Sequence of chain 3.A:
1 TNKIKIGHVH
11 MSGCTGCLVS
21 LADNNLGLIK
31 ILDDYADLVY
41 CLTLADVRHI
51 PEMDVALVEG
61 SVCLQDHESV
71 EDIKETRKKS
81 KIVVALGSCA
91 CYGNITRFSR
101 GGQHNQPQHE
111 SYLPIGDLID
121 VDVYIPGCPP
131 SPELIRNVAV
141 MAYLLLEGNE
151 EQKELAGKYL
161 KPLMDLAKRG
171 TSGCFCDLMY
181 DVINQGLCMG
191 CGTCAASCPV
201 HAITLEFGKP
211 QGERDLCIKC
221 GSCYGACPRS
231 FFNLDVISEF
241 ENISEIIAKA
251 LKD

Binding-site contacts:
Ligand atom O5 contacts residue GLN117 of chain 3.C at 4.2 Å.
Ligand atom C2 contacts residue SER244 of chain 3.A at 4.5 Å.
Ligand atom C3 contacts residue SER244 of chain 3.A at 3.7 Å.
Ligand atom C1 contacts residue ILE247 of chain 3.A at 4.2 Å (hydrophobic).
Ligand atom C2 contacts residue ARG136 of chain 3.A at 3.0 Å.
Ligand atom C2 contacts residue GLN117 of chain 3.C at 4.3 Å.
Ligand atom C1 contacts residue GLN117 of chain 3.C at 3.3 Å.
Ligand atom O6 contacts residue SER244 of chain 3.A at 3.6 Å.
Ligand atom C1 contacts residue SER244 of chain 3.A at 4.1 Å.
Ligand atom O5 contacts residue PRO127 of chain 3.C at 3.6 Å.
Ligand atom O5 contacts residue ARG136 of chain 3.A at 2.6 Å (salt-bridge).
Ligand atom C4 contacts residue ARG136 of chain 3.A at 4.4 Å.
Ligand atom C3 contacts residue ARG136 of chain 3.A at 4.4 Å.
Ligand atom C1 contacts residue LEU118 of chain 3.C at 4.2 Å (hydrophobic).
Ligand atom O6 contacts residue PRO127 of chain 3.C at 4.1 Å.
Ligand atom C1 contacts residue ASN137 of chain 3.A at 4.0 Å.
Ligand atom O6 contacts residue GLN117 of chain 3.C at 4.5 Å.
Ligand atom C4 contacts residue SER244 of chain 3.A at 4.5 Å.
Ligand atom C1 contacts residue ARG136 of chain 3.A at 3.7 Å.

Sequence of chain 3.C:
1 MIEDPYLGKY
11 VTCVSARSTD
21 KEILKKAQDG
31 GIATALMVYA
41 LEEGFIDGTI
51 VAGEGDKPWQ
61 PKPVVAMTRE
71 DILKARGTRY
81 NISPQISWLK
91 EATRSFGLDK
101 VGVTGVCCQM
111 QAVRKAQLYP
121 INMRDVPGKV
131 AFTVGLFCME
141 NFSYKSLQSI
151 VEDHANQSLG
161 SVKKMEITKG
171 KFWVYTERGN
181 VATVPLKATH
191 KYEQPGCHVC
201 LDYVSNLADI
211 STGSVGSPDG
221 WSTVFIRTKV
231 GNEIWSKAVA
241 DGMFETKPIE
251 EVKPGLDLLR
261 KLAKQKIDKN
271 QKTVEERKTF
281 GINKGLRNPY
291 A

This small molecule binds to this protein.
Small molecule (SMILES): C[C@@H](O)[C@@H](C)O